Binding-site contacts:
Ligand atom C05 contacts residue SER188 of chain 1.A at 2.8 Å.
Ligand atom C07 contacts residue CYS212 of chain 1.A at 3.6 Å (hydrophobic).
Ligand atom C06 contacts residue LYS185 of chain 1.A at 3.4 Å.
Ligand atom O13 contacts residue GLY186 of chain 1.A at 2.5 Å (h-bond).
Ligand atom C01 contacts residue LYS185 of chain 1.A at 3.5 Å.
Ligand atom C11 contacts residue SER188 of chain 1.A at 3.3 Å.
Ligand atom O10 contacts residue HIS44 of chain 1.A at 3.2 Å (h-bond).
Ligand atom C08 contacts residue GLY209 of chain 1.A at 3.5 Å.
Ligand atom N19 contacts residue CYS212 of chain 1.A at 3.5 Å.
Ligand atom O13 contacts residue ASP187 of chain 1.A at 3.4 Å (salt-bridge).
Ligand atom C04 contacts residue LYS185 of chain 1.A at 3.5 Å.
Ligand atom C02 contacts residue LYS185 of chain 1.A at 3.8 Å.
Ligand atom O13 contacts residue LYS185 of chain 1.A at 3.6 Å.
Ligand atom C05 contacts residue LYS185 of chain 1.A at 3.6 Å.
Ligand atom C12 contacts residue SER188 of chain 1.A at 3.0 Å.
Ligand atom C07 contacts residue GLY211 of chain 1.A at 3.5 Å.
Ligand atom C06 contacts residue CYS184 of chain 1.A at 3.3 Å (hydrophobic).
Ligand atom C17 contacts residue GLY211 of chain 1.A at 3.6 Å.
Ligand atom N19 contacts residue GLY211 of chain 1.A at 2.6 Å (h-bond).
Ligand atom O10 contacts residue SER188 of chain 1.A at 2.3 Å (h-bond).
Ligand atom C12 contacts residue GLY186 of chain 1.A at 3.1 Å.
Ligand atom N16 contacts residue TRP208 of chain 1.A at 3.5 Å.
Ligand atom C17 contacts residue ASP182 of chain 1.A at 3.4 Å.
Ligand atom C05 contacts residue CYS184 of chain 1.A at 3.5 Å (hydrophobic).
Ligand atom N18 contacts residue ASP182 of chain 1.A at 3.1 Å (salt-bridge).
Ligand atom N19 contacts residue ALA183 of chain 1.A at 3.2 Å (h-bond).
Ligand atom C03 contacts residue SER188 of chain 1.A at 3.6 Å.
Ligand atom N18 contacts residue ALA183 of chain 1.A at 3.6 Å (h-bond).
Ligand atom C03 contacts residue LYS185 of chain 1.A at 3.6 Å.
Ligand atom N16 contacts residue GLY209 of chain 1.A at 3.3 Å (h-bond).
Ligand atom C14 contacts residue CYS29 of chain 1.A at 3.6 Å (hydrophobic).
Ligand atom B contacts residue SER188 of chain 1.A at 1.4 Å.
Ligand atom C08 contacts residue GLY211 of chain 1.A at 3.1 Å.
Ligand atom N19 contacts residue ASP182 of chain 1.A at 2.6 Å (salt-bridge).
Ligand atom C17 contacts residue ALA183 of chain 1.A at 3.5 Å (hydrophobic).
Ligand atom N18 contacts residue GLY219 of chain 1.A at 3.7 Å.
Ligand atom C12 contacts residue LEU28 of chain 1.A at 3.6 Å (hydrophobic).
Ligand atom C04 contacts residue SER188 of chain 1.A at 2.4 Å.
Ligand atom B contacts residue GLY186 of chain 1.A at 3.7 Å.
Ligand atom O13 contacts residue SER188 of chain 1.A at 2.3 Å (h-bond).

This protein binds this small molecule.
Small molecule (SMILES): [H]/N=C(\N)NCCc1ccc(B2OC[C@@H](CO)O2)cc1

Sequence of chain 1.A:
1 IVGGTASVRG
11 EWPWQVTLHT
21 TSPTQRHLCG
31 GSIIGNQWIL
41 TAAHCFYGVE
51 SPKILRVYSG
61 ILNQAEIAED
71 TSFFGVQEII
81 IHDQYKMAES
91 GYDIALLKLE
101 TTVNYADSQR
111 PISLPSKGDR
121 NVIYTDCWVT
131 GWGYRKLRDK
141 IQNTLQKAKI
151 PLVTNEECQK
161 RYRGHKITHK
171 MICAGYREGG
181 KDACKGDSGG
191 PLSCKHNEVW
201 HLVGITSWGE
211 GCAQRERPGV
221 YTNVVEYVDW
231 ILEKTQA